Binding-site contacts:
Ligand atom CD1 contacts residue PHE229 of chain 1.A at 4.1 Å (hydrophobic).
Ligand atom N contacts residue GLU106 of chain 1.A at 2.7 Å (salt-bridge).
Ligand atom CE2 contacts residue PHE98 of chain 1.A at 4.1 Å (hydrophobic).
Ligand atom CE2 contacts residue TYR33 of chain 1.A at 4.3 Å (hydrophobic).
Ligand atom CD2 contacts residue TRP224 of chain 1.A at 3.6 Å (hydrophobic).
Ligand atom CD1 contacts residue SER35 of chain 1.A at 3.4 Å.
Ligand atom CE2 contacts residue PHE229 of chain 1.A at 3.7 Å (hydrophobic).
Ligand atom CA contacts residue GLU106 of chain 1.A at 3.5 Å.
Ligand atom C contacts residue HIS222 of chain 1.A at 3.6 Å.
Ligand atom CA contacts residue TRP224 of chain 1.A at 4.2 Å (hydrophobic).
Ligand atom CZ contacts residue TYR33 of chain 1.A at 3.7 Å (hydrophobic).
Ligand atom CD1 contacts residue TYR33 of chain 1.A at 4.2 Å (hydrophobic).
Ligand atom C contacts residue PHE229 of chain 1.A at 3.9 Å (hydrophobic).
Ligand atom CE1 contacts residue PHE229 of chain 1.A at 3.9 Å (hydrophobic).
Ligand atom CM contacts residue TYR167 of chain 1.A at 3.6 Å (hydrophobic).
Ligand atom CD1 contacts residue TYR47 of chain 1.A at 3.7 Å (hydrophobic).
Ligand atom C contacts residue GLU106 of chain 1.A at 3.6 Å.
Ligand atom N contacts residue TYR169 of chain 1.A at 3.5 Å (h-bond).
Ligand atom N contacts residue TRP224 of chain 1.A at 4.2 Å.
Ligand atom N contacts residue HIS222 of chain 1.A at 3.0 Å (h-bond).
Ligand atom CE2 contacts residue TRP224 of chain 1.A at 3.9 Å (hydrophobic).
Ligand atom CD2 contacts residue PHE98 of chain 1.A at 3.3 Å (hydrophobic).
Ligand atom CM contacts residue GLU106 of chain 1.A at 3.6 Å.
Ligand atom CE1 contacts residue TYR33 of chain 1.A at 3.5 Å (hydrophobic).
Ligand atom CA contacts residue HIS222 of chain 1.A at 3.5 Å.
Ligand atom CD2 contacts residue PHE229 of chain 1.A at 3.9 Å (hydrophobic).
Ligand atom CG contacts residue PHE98 of chain 1.A at 3.4 Å (hydrophobic).
Ligand atom CB contacts residue PHE98 of chain 1.A at 3.4 Å (hydrophobic).
Ligand atom C contacts residue TYR47 of chain 1.A at 3.6 Å (hydrophobic).
Ligand atom CB contacts residue GLU106 of chain 1.A at 3.5 Å.
Ligand atom CE1 contacts residue TYR50 of chain 1.A at 3.6 Å (hydrophobic).
Ligand atom CD1 contacts residue PHE98 of chain 1.A at 4.2 Å (hydrophobic).
Ligand atom CE1 contacts residue TYR47 of chain 1.A at 3.6 Å (hydrophobic).
Ligand atom CZ contacts residue TYR50 of chain 1.A at 3.7 Å (hydrophobic).
Ligand atom CM contacts residue HIS222 of chain 1.A at 3.6 Å.
Ligand atom CM contacts residue TRP224 of chain 1.A at 3.3 Å (hydrophobic).
Ligand atom CG contacts residue PHE229 of chain 1.A at 4.1 Å (hydrophobic).
Ligand atom CM contacts residue TYR169 of chain 1.A at 3.7 Å (hydrophobic).
Ligand atom CZ contacts residue PHE229 of chain 1.A at 3.7 Å (hydrophobic).
Ligand atom CE1 contacts residue SER35 of chain 1.A at 3.6 Å.

Sequence of chain 1.A:
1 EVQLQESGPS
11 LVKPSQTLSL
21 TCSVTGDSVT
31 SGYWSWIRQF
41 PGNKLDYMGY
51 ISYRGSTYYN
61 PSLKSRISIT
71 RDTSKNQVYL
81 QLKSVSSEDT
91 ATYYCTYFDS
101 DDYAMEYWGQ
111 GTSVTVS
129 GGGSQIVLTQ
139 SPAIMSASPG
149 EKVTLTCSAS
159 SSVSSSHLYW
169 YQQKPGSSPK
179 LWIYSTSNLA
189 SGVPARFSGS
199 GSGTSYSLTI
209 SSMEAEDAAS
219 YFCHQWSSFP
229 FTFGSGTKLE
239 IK

The protein below binds the small molecule below.
Small molecule (SMILES): CN[C@@H](C)Cc1ccccc1